A protein and the small-molecule ligand that binds it are described below.
Small molecule (SMILES): Cc1cccc(Cl)c1NC(=O)c1cnc(Nc2cccc(C(=O)N[C@@H]3CCNC[C@H]3F)c2)s1

Sequence of chain 1.A:
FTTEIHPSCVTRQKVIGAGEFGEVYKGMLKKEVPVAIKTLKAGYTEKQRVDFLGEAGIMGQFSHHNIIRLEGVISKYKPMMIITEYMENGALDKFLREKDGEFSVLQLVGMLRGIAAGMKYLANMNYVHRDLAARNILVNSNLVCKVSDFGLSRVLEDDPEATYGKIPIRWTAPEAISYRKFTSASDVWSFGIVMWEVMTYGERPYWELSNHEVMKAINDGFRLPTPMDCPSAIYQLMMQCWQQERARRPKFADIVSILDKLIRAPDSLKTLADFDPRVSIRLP

Binding-site contacts:
Ligand atom NAH contacts residue MET101 of chain 1.A at 3.2 Å (h-bond).
Ligand atom OAY contacts residue TYR100 of chain 1.A at 2.6 Å (h-bond).
Ligand atom NAH contacts residue ALA50 of chain 1.A at 3.8 Å.
Ligand atom NAD contacts residue THR98 of chain 1.A at 3.0 Å (h-bond).
Ligand atom NAJ contacts residue TYR100 of chain 1.A at 3.8 Å.
Ligand atom CAK contacts residue MET101 of chain 1.A at 3.3 Å (hydrophobic).
Ligand atom CAF contacts residue ALA50 of chain 1.A at 3.5 Å (hydrophobic).
Ligand atom CAG contacts residue ALA50 of chain 1.A at 3.4 Å (hydrophobic).
Ligand atom CAN contacts residue GLY104 of chain 1.A at 3.7 Å.
Ligand atom CAM contacts residue GLY104 of chain 1.A at 3.6 Å.
Ligand atom CBE contacts residue MET73 of chain 1.A at 3.8 Å (hydrophobic).
Ligand atom CAP contacts residue TYR100 of chain 1.A at 3.7 Å (hydrophobic).
Ligand atom CAL contacts residue GLY104 of chain 1.A at 3.6 Å.
Ligand atom NAJ contacts residue MET101 of chain 1.A at 2.8 Å (h-bond).
Ligand atom CBG contacts residue ILE96 of chain 1.A at 3.6 Å (hydrophobic).
Ligand atom CLA contacts residue ILE96 of chain 1.A at 3.5 Å.
Ligand atom CBD contacts residue SER162 of chain 1.A at 3.2 Å.
Ligand atom SBA contacts residue ILE25 of chain 1.A at 3.8 Å.
Ligand atom CLA contacts residue ALA50 of chain 1.A at 3.3 Å.
Ligand atom CAG contacts residue THR98 of chain 1.A at 3.8 Å.
Ligand atom CAK contacts residue GLY104 of chain 1.A at 3.7 Å.
Ligand atom CAG contacts residue GLU99 of chain 1.A at 3.5 Å.
Ligand atom CLA contacts residue LYS52 of chain 1.A at 3.5 Å.
Ligand atom CBF contacts residue LYS52 of chain 1.A at 3.7 Å.
Ligand atom FAX contacts residue GLU102 of chain 1.A at 3.0 Å.
Ligand atom CAZ contacts residue GLY104 of chain 1.A at 3.7 Å.
Ligand atom CLA contacts residue ILE51 of chain 1.A at 3.5 Å.
Ligand atom CAG contacts residue LEU152 of chain 1.A at 3.6 Å (hydrophobic).
Ligand atom CAF contacts residue LEU152 of chain 1.A at 3.7 Å (hydrophobic).
Ligand atom CAB contacts residue THR98 of chain 1.A at 3.5 Å.
Ligand atom OBB contacts residue VAL33 of chain 1.A at 3.7 Å.
Ligand atom CLA contacts residue THR98 of chain 1.A at 3.6 Å.
Ligand atom CAZ contacts residue TYR100 of chain 1.A at 3.7 Å (hydrophobic).
Ligand atom CAO contacts residue GLY104 of chain 1.A at 3.7 Å.
Ligand atom CBG contacts residue LYS52 of chain 1.A at 3.5 Å.
Ligand atom CAZ contacts residue MET101 of chain 1.A at 3.2 Å (hydrophobic).
Ligand atom CBF contacts residue GLU69 of chain 1.A at 3.7 Å.
Ligand atom CAC contacts residue THR98 of chain 1.A at 3.4 Å.
Ligand atom CAK contacts residue ILE25 of chain 1.A at 3.7 Å (hydrophobic).
Ligand atom CBE contacts residue GLU69 of chain 1.A at 3.4 Å.